Binding-site contacts:
Ligand atom O7 contacts residue PHE15 of chain 1.C at 4.3 Å.
Ligand atom C3 contacts residue GOL1 of chain 1.I at 4.5 Å.
Ligand atom C1 contacts residue GOL1 of chain 1.I at 3.6 Å.
Ligand atom C2 contacts residue ASN20 of chain 1.C at 2.5 Å.
Ligand atom C8 contacts residue LEU45 of chain 1.C at 4.2 Å (hydrophobic).
Ligand atom C5 contacts residue ASN20 of chain 1.C at 3.6 Å.
Ligand atom C8 contacts residue PHE19 of chain 1.C at 4.0 Å (hydrophobic).
Ligand atom C4 contacts residue ASN20 of chain 1.C at 4.2 Å.
Ligand atom C7 contacts residue PHE15 of chain 1.C at 4.3 Å (hydrophobic).
Ligand atom N2 contacts residue GOL1 of chain 1.I at 3.6 Å.
Ligand atom C8 contacts residue PHE15 of chain 1.C at 3.6 Å (hydrophobic).
Ligand atom O7 contacts residue ASN20 of chain 1.C at 3.8 Å.
Ligand atom N2 contacts residue ASN20 of chain 1.C at 3.0 Å (h-bond).
Ligand atom C8 contacts residue GLY16 of chain 1.C at 3.7 Å.
Ligand atom O7 contacts residue GLY16 of chain 1.C at 3.2 Å.
Ligand atom C2 contacts residue GOL1 of chain 1.I at 4.1 Å.
Ligand atom C1 contacts residue ASN20 of chain 1.C at 1.4 Å.
Ligand atom C3 contacts residue ASN20 of chain 1.C at 3.8 Å.
Ligand atom C7 contacts residue ASN20 of chain 1.C at 3.6 Å.
Ligand atom C7 contacts residue GLY16 of chain 1.C at 3.7 Å.
Ligand atom O5 contacts residue ASN20 of chain 1.C at 2.3 Å (h-bond).

Sequence of chain 1.C:
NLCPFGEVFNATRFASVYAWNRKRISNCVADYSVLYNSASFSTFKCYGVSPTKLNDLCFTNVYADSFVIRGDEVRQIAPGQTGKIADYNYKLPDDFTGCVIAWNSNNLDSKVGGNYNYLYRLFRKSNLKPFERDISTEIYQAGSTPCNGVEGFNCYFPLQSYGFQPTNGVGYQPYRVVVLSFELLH

The small molecule below binds the protein below.
Small molecule (SMILES): CC(=O)N[C@H]1[C@H](O[C@H]2[C@H](O)[C@@H](NC(C)=O)CO[C@@H]2CO[C@@H]2O[C@@H](C)[C@@H](O)[C@@H](O)[C@@H]2O)O[C@H](CO)[C@@H](O)[C@@H]1O